The small molecule below binds the protein below.
Small molecule (SMILES): CC(=O)N[C@@H]1[C@@H](O)[C@H](O)[C@@H](CO)O[C@H]1O

Sequence of chain 1.A:
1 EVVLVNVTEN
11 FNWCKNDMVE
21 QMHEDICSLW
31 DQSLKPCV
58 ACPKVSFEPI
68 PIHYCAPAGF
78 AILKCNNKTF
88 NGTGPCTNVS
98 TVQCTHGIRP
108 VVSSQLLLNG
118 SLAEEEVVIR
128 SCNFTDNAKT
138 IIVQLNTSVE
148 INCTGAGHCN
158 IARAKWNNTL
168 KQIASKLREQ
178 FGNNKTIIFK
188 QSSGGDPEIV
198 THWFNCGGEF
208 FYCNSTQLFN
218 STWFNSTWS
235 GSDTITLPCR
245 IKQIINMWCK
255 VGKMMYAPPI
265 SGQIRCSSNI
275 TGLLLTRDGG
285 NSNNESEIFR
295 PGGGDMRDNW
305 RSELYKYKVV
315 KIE

Binding-site contacts:
Ligand atom O7 contacts residue ARG106 of chain 1.A at 2.7 Å (salt-bridge).
Ligand atom C3 contacts residue ASN116 of chain 1.A at 3.8 Å.
Ligand atom C7 contacts residue CYS203 of chain 1.A at 3.8 Å (hydrophobic).
Ligand atom C3 contacts residue CYS203 of chain 1.A at 3.9 Å (hydrophobic).
Ligand atom C8 contacts residue SER272 of chain 1.A at 3.5 Å.
Ligand atom N2 contacts residue CYS270 of chain 1.A at 4.2 Å.
Ligand atom C8 contacts residue ASN202 of chain 1.A at 3.4 Å.
Ligand atom O4 contacts residue SER271 of chain 1.A at 3.8 Å.
Ligand atom N2 contacts residue CYS203 of chain 1.A at 4.0 Å.
Ligand atom C7 contacts residue ARG106 of chain 1.A at 3.9 Å.
Ligand atom O3 contacts residue ARG106 of chain 1.A at 3.8 Å.
Ligand atom C4 contacts residue ASN116 of chain 1.A at 4.1 Å.
Ligand atom O5 contacts residue ASN116 of chain 1.A at 2.3 Å (h-bond).
Ligand atom C2 contacts residue ASN116 of chain 1.A at 2.4 Å.
Ligand atom O5 contacts residue SER271 of chain 1.A at 4.1 Å.
Ligand atom O7 contacts residue PRO107 of chain 1.A at 4.0 Å.
Ligand atom C1 contacts residue SER272 of chain 1.A at 3.9 Å.
Ligand atom O3 contacts residue CYS270 of chain 1.A at 4.1 Å.
Ligand atom C7 contacts residue ASN116 of chain 1.A at 3.8 Å.
Ligand atom O7 contacts residue ASN116 of chain 1.A at 4.2 Å.
Ligand atom C8 contacts residue PHE201 of chain 1.A at 3.5 Å (hydrophobic).
Ligand atom C1 contacts residue ASN116 of chain 1.A at 1.4 Å.
Ligand atom N2 contacts residue ASN116 of chain 1.A at 2.9 Å (h-bond).
Ligand atom C8 contacts residue CYS203 of chain 1.A at 4.1 Å (hydrophobic).
Ligand atom C2 contacts residue SER272 of chain 1.A at 3.8 Å.
Ligand atom C8 contacts residue PRO107 of chain 1.A at 3.8 Å (hydrophobic).
Ligand atom O3 contacts residue CYS203 of chain 1.A at 3.0 Å (h-bond).
Ligand atom O7 contacts residue CYS203 of chain 1.A at 3.9 Å.
Ligand atom C4 contacts residue SER271 of chain 1.A at 3.8 Å.
Ligand atom C8 contacts residue LEU115 of chain 1.A at 3.9 Å (hydrophobic).
Ligand atom C3 contacts residue SER271 of chain 1.A at 3.7 Å.
Ligand atom C7 contacts residue SER272 of chain 1.A at 3.6 Å.
Ligand atom O7 contacts residue ASN202 of chain 1.A at 3.7 Å.
Ligand atom O5 contacts residue NAG1 of chain 1.O at 4.0 Å.
Ligand atom N2 contacts residue SER272 of chain 1.A at 2.8 Å (h-bond).
Ligand atom C3 contacts residue SER272 of chain 1.A at 4.2 Å.
Ligand atom C7 contacts residue ASN202 of chain 1.A at 4.0 Å.
Ligand atom C5 contacts residue SER271 of chain 1.A at 3.4 Å.
Ligand atom C1 contacts residue SER271 of chain 1.A at 3.9 Å.
Ligand atom C5 contacts residue ASN116 of chain 1.A at 3.6 Å.